The protein below binds the small molecule below.
Small molecule (SMILES): OC[C@H]1O[C@H](O)[C@@H](O)[C@@H](O)[C@@H]1O

Sequence of chain 2.B:
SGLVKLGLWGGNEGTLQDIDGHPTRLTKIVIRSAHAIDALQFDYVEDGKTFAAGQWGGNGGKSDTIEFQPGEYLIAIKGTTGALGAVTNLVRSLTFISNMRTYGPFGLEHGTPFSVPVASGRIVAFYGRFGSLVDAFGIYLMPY

Binding-site contacts:
Ligand atom O4 contacts residue GLY60 of chain 2.B at 3.9 Å.
Ligand atom C6 contacts residue ALA36 of chain 2.B at 3.6 Å (hydrophobic).
Ligand atom O6 contacts residue SER33 of chain 2.B at 4.4 Å.
Ligand atom O2 contacts residue ALA34 of chain 2.B at 3.5 Å.
Ligand atom O4 contacts residue ASP38 of chain 2.B at 2.7 Å (salt-bridge).
Ligand atom C6 contacts residue HIS35 of chain 2.B at 4.0 Å.
Ligand atom O5 contacts residue ALA34 of chain 2.B at 3.8 Å.
Ligand atom O6 contacts residue HIS35 of chain 2.B at 3.2 Å (h-bond).
Ligand atom C6 contacts residue ALA34 of chain 2.B at 4.5 Å (hydrophobic).
Ligand atom O2 contacts residue HIS35 of chain 2.B at 3.9 Å.
Ligand atom C6 contacts residue LEU84 of chain 2.B at 3.9 Å (hydrophobic).
Ligand atom C6 contacts residue LEU133 of chain 2.B at 4.0 Å (hydrophobic).
Ligand atom C5 contacts residue ALA34 of chain 2.B at 4.3 Å (hydrophobic).
Ligand atom O5 contacts residue ALA36 of chain 2.B at 4.5 Å.
Ligand atom C2 contacts residue HIS35 of chain 2.B at 4.2 Å.
Ligand atom C1 contacts residue HIS35 of chain 2.B at 3.4 Å.
Ligand atom C5 contacts residue ASP38 of chain 2.B at 4.3 Å.
Ligand atom O1 contacts residue HIS35 of chain 2.B at 4.4 Å.
Ligand atom O4 contacts residue GLY61 of chain 2.B at 3.8 Å.
Ligand atom C3 contacts residue ALA34 of chain 2.B at 4.3 Å (hydrophobic).
Ligand atom O6 contacts residue ALA36 of chain 2.B at 3.0 Å (h-bond).
Ligand atom C4 contacts residue GLY61 of chain 2.B at 4.0 Å.
Ligand atom C4 contacts residue ALA34 of chain 2.B at 3.9 Å (hydrophobic).
Ligand atom C5 contacts residue HIS35 of chain 2.B at 4.3 Å.
Ligand atom C4 contacts residue ASP38 of chain 2.B at 3.6 Å.
Ligand atom O4 contacts residue LEU133 of chain 2.B at 4.3 Å.
Ligand atom C3 contacts residue GLY61 of chain 2.B at 4.3 Å.
Ligand atom C2 contacts residue ALA34 of chain 2.B at 4.3 Å (hydrophobic).
Ligand atom O3 contacts residue GLY60 of chain 2.B at 4.4 Å.
Ligand atom O6 contacts residue ALA34 of chain 2.B at 3.4 Å.
Ligand atom O6 contacts residue ASP38 of chain 2.B at 2.9 Å (salt-bridge).
Ligand atom C1 contacts residue ALA34 of chain 2.B at 4.4 Å (hydrophobic).
Ligand atom C6 contacts residue ASP38 of chain 2.B at 3.7 Å.
Ligand atom O3 contacts residue GLY61 of chain 2.B at 3.4 Å (h-bond).
Ligand atom O5 contacts residue HIS35 of chain 2.B at 3.3 Å.
Ligand atom O3 contacts residue ALA34 of chain 2.B at 4.2 Å.